Binding-site contacts:
Ligand atom N3 contacts residue ASP45 of chain 2.A at 4.2 Å.
Ligand atom CAA contacts residue ASP45 of chain 2.A at 3.5 Å.
Ligand atom N3 contacts residue THR161 of chain 2.A at 4.1 Å.
Ligand atom N6 contacts residue GLY159 of chain 2.A at 4.1 Å.
Ligand atom CAA contacts residue GLY46 of chain 2.A at 3.7 Å.
Ligand atom N3 contacts residue PHE74 of chain 2.A at 4.2 Å.
Ligand atom N7 contacts residue ASP45 of chain 2.A at 3.9 Å.
Ligand atom C4 contacts residue ALA162 of chain 2.A at 4.1 Å (hydrophobic).
Ligand atom C6 contacts residue THR161 of chain 2.A at 3.4 Å.
Ligand atom N6 contacts residue PHE74 of chain 2.A at 4.4 Å.
Ligand atom C6 contacts residue ASN122 of chain 2.A at 4.0 Å.
Ligand atom OAC contacts residue ALA162 of chain 2.A at 4.4 Å.
Ligand atom CAF contacts residue ASP45 of chain 2.A at 4.1 Å.
Ligand atom N6 contacts residue TYR75 of chain 2.A at 3.6 Å (h-bond).
Ligand atom N1 contacts residue PHE74 of chain 2.A at 3.5 Å.
Ligand atom C5 contacts residue ASN122 of chain 2.A at 3.9 Å.
Ligand atom N6 contacts residue ALA162 of chain 2.A at 4.2 Å.
Ligand atom C2 contacts residue ALA162 of chain 2.A at 3.8 Å (hydrophobic).
Ligand atom C8 contacts residue ASP45 of chain 2.A at 3.4 Å.
Ligand atom C8 contacts residue ASN122 of chain 2.A at 3.6 Å.
Ligand atom N1 contacts residue ALA162 of chain 2.A at 3.5 Å (h-bond).
Ligand atom CAA contacts residue LEU49 of chain 2.A at 4.0 Å (hydrophobic).
Ligand atom C5 contacts residue ASP45 of chain 2.A at 4.0 Å.
Ligand atom N7 contacts residue ASN122 of chain 2.A at 3.0 Å (h-bond).
Ligand atom N7 contacts residue TYR75 of chain 2.A at 3.8 Å.
Ligand atom N6 contacts residue SER158 of chain 2.A at 3.1 Å (h-bond).
Ligand atom CAA contacts residue ASN122 of chain 2.A at 3.7 Å.
Ligand atom C5 contacts residue ALA162 of chain 2.A at 3.9 Å (hydrophobic).
Ligand atom N1 contacts residue THR161 of chain 2.A at 2.6 Å (h-bond).
Ligand atom N6 contacts residue ASN122 of chain 2.A at 3.2 Å (h-bond).
Ligand atom CAA contacts residue HIS223 of chain 2.A at 4.0 Å.
Ligand atom N9 contacts residue ASP45 of chain 2.A at 3.7 Å.
Ligand atom C2 contacts residue THR161 of chain 2.A at 3.2 Å.
Ligand atom N6 contacts residue THR161 of chain 2.A at 3.4 Å (h-bond).
Ligand atom C6 contacts residue ALA162 of chain 2.A at 3.7 Å (hydrophobic).
Ligand atom C6 contacts residue PHE74 of chain 2.A at 4.3 Å (hydrophobic).
Ligand atom N3 contacts residue ALA162 of chain 2.A at 4.2 Å.
Ligand atom C2 contacts residue PHE74 of chain 2.A at 3.5 Å (hydrophobic).
Ligand atom C6 contacts residue SER158 of chain 2.A at 4.2 Å.
Ligand atom C4 contacts residue ASP45 of chain 2.A at 3.8 Å.

Sequence of chain 2.A:
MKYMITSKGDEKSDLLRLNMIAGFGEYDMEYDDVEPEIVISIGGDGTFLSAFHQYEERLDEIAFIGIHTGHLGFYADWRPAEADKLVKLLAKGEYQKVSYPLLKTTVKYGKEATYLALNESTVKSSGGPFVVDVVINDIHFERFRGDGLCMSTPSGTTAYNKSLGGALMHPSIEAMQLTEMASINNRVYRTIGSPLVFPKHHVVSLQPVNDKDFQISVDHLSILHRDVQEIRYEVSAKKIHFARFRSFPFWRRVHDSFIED

A protein and the small-molecule ligand that binds it are described below.
Small molecule (SMILES): Cc1nc2c(N)ncnc2n1CCO